Sequence of chain 1.B:
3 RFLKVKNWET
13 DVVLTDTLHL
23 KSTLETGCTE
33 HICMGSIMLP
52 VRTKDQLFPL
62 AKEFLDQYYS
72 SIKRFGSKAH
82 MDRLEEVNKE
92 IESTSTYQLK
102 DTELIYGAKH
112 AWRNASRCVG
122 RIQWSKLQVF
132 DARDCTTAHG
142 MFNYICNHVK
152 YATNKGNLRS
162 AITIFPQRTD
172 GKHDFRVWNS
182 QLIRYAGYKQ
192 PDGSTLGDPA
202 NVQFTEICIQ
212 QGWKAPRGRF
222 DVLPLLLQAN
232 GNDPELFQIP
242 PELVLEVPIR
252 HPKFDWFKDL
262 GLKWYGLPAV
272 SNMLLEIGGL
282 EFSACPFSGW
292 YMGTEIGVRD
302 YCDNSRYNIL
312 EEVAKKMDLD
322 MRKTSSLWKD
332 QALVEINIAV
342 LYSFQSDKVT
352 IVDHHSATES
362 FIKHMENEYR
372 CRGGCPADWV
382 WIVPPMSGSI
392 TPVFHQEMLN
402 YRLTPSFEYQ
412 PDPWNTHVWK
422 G

Binding-site contacts:
Ligand atom C10 contacts residue HEM1 of chain 1.H at 3.9 Å.
Ligand atom N02 contacts residue HEM1 of chain 1.H at 3.3 Å.
Ligand atom C12 contacts residue GLN182 of chain 1.B at 3.0 Å.
Ligand atom N22 contacts residue TYR410 of chain 1.B at 3.6 Å.
Ligand atom C02 contacts residue GLU296 of chain 1.B at 3.5 Å.
Ligand atom O09 contacts residue GLU296 of chain 1.B at 3.7 Å.
Ligand atom C28 contacts residue HEM1 of chain 1.H at 3.0 Å.
Ligand atom C02 contacts residue HEM1 of chain 1.H at 3.5 Å.
Ligand atom C07 contacts residue SER289 of chain 1.B at 3.8 Å.
Ligand atom C05 contacts residue VAL271 of chain 1.B at 3.9 Å (hydrophobic).
Ligand atom C10 contacts residue VAL271 of chain 1.B at 3.3 Å (hydrophobic).
Ligand atom C06 contacts residue GLU296 of chain 1.B at 3.5 Å.
Ligand atom C04 contacts residue HEM1 of chain 1.H at 3.9 Å.
Ligand atom N01 contacts residue HEM1 of chain 1.H at 3.6 Å.
Ligand atom C26 contacts residue HEM1 of chain 1.H at 3.5 Å.
Ligand atom C26 contacts residue TRP382 of chain 1.B at 3.9 Å (hydrophobic).
Ligand atom N13 contacts residue GLN182 of chain 1.B at 3.4 Å (h-bond).
Ligand atom C03 contacts residue PRO269 of chain 1.B at 3.8 Å (hydrophobic).
Ligand atom C08 contacts residue HEM1 of chain 1.H at 3.3 Å.
Ligand atom C07 contacts residue GLY290 of chain 1.B at 3.5 Å.
Ligand atom O29 contacts residue HEM1 of chain 1.H at 3.4 Å (h-bond).
Ligand atom N21 contacts residue HEM1 of chain 1.H at 2.9 Å (h-bond).
Ligand atom N02 contacts residue TRP291 of chain 1.B at 2.6 Å (h-bond).
Ligand atom C23 contacts residue MET40 of chain 1.B at 3.9 Å (hydrophobic).
Ligand atom N21 contacts residue TRP382 of chain 1.B at 3.6 Å.
Ligand atom C02 contacts residue PRO269 of chain 1.B at 3.9 Å (hydrophobic).
Ligand atom N02 contacts residue MET293 of chain 1.B at 4.0 Å.
Ligand atom C03 contacts residue HEM1 of chain 1.H at 3.4 Å.
Ligand atom N02 contacts residue PRO269 of chain 1.B at 3.9 Å.
Ligand atom C28 contacts residue TRP382 of chain 1.B at 3.9 Å (hydrophobic).
Ligand atom N02 contacts residue GLU296 of chain 1.B at 2.7 Å (salt-bridge).
Ligand atom N01 contacts residue GLU296 of chain 1.B at 2.7 Å (salt-bridge).
Ligand atom N02 contacts residue TYR292 of chain 1.B at 3.6 Å.
Ligand atom C02 contacts residue TRP291 of chain 1.B at 3.6 Å (hydrophobic).
Ligand atom C08 contacts residue GLU296 of chain 1.B at 3.5 Å.
Ligand atom C07 contacts residue PHE288 of chain 1.B at 3.7 Å (hydrophobic).
Ligand atom C07 contacts residue HEM1 of chain 1.H at 3.5 Å.
Ligand atom C11 contacts residue HEM1 of chain 1.H at 3.3 Å.
Ligand atom C03 contacts residue TRP291 of chain 1.B at 3.9 Å (hydrophobic).
Ligand atom C06 contacts residue HEM1 of chain 1.H at 3.8 Å.

This small molecule binds to this protein.
Small molecule (SMILES): Cc1cc(N)nc(COC[C@H](CN)OCc2cc(C)cc(N)n2)c1